This small molecule binds to this protein.
Small molecule (SMILES): CC(=O)N[C@@H]1[C@@H](O)[C@H](O)[C@@H](CO)O[C@H]1O

Binding-site contacts:
Ligand atom C5 contacts residue ASN16 of chain 1.A at 3.7 Å.
Ligand atom O7 contacts residue THR18 of chain 1.A at 4.5 Å.
Ligand atom O7 contacts residue ASN16 of chain 1.A at 3.4 Å (h-bond).
Ligand atom C2 contacts residue ASN16 of chain 1.A at 2.5 Å.
Ligand atom C1 contacts residue ASN16 of chain 1.A at 1.5 Å.
Ligand atom C4 contacts residue ASN16 of chain 1.A at 4.3 Å.
Ligand atom C8 contacts residue ASN32 of chain 1.A at 4.1 Å.
Ligand atom C7 contacts residue ASN16 of chain 1.A at 3.2 Å.
Ligand atom C3 contacts residue ASN16 of chain 1.A at 3.9 Å.
Ligand atom C7 contacts residue THR18 of chain 1.A at 4.2 Å.
Ligand atom C8 contacts residue THR18 of chain 1.A at 3.0 Å.
Ligand atom O5 contacts residue ASN16 of chain 1.A at 2.4 Å (h-bond).
Ligand atom C8 contacts residue ASN16 of chain 1.A at 3.2 Å.
Ligand atom C8 contacts residue GLY17 of chain 1.A at 4.2 Å.
Ligand atom N2 contacts residue ASN16 of chain 1.A at 3.0 Å (h-bond).
Ligand atom C8 contacts residue THR31 of chain 1.A at 3.6 Å.

Sequence of chain 1.A:
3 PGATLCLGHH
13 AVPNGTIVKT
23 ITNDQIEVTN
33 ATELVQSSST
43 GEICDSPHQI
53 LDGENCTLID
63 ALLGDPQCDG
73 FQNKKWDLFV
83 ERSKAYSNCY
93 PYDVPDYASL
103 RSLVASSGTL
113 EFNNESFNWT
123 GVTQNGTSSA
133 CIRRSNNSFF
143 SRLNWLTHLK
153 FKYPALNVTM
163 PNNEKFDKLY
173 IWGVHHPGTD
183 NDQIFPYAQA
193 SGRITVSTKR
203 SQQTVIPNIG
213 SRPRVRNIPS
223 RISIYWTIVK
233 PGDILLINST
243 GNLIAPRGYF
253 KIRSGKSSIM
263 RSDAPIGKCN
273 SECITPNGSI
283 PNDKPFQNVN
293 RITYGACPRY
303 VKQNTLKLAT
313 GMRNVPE